Binding-site contacts:
Ligand atom O6 contacts residue ASN371 of chain 1.A at 4.3 Å.
Ligand atom O5 contacts residue THR311 of chain 1.A at 3.1 Å (h-bond).
Ligand atom N2 contacts residue ASN31 of chain 1.A at 2.9 Å (h-bond).
Ligand atom C3 contacts residue ASN31 of chain 1.A at 3.8 Å.
Ligand atom C2 contacts residue ASN31 of chain 1.A at 2.5 Å.
Ligand atom C8 contacts residue THR33 of chain 1.A at 3.3 Å.
Ligand atom C7 contacts residue THR33 of chain 1.A at 4.4 Å.
Ligand atom C4 contacts residue ASN31 of chain 1.A at 4.2 Å.
Ligand atom C5 contacts residue ASN31 of chain 1.A at 3.7 Å.
Ligand atom C6 contacts residue THR311 of chain 1.A at 4.1 Å.
Ligand atom C6 contacts residue LEU374 of chain 1.A at 4.1 Å (hydrophobic).
Ligand atom C5 contacts residue THR311 of chain 1.A at 4.3 Å.
Ligand atom C1 contacts residue ASN31 of chain 1.A at 1.4 Å.
Ligand atom C1 contacts residue THR311 of chain 1.A at 3.5 Å.
Ligand atom O6 contacts residue THR311 of chain 1.A at 3.9 Å.
Ligand atom O6 contacts residue LEU374 of chain 1.A at 3.5 Å.
Ligand atom O7 contacts residue ASN31 of chain 1.A at 3.6 Å (h-bond).
Ligand atom O5 contacts residue ASN31 of chain 1.A at 2.3 Å (h-bond).
Ligand atom C7 contacts residue ASN31 of chain 1.A at 3.5 Å.

Sequence of chain 1.A:
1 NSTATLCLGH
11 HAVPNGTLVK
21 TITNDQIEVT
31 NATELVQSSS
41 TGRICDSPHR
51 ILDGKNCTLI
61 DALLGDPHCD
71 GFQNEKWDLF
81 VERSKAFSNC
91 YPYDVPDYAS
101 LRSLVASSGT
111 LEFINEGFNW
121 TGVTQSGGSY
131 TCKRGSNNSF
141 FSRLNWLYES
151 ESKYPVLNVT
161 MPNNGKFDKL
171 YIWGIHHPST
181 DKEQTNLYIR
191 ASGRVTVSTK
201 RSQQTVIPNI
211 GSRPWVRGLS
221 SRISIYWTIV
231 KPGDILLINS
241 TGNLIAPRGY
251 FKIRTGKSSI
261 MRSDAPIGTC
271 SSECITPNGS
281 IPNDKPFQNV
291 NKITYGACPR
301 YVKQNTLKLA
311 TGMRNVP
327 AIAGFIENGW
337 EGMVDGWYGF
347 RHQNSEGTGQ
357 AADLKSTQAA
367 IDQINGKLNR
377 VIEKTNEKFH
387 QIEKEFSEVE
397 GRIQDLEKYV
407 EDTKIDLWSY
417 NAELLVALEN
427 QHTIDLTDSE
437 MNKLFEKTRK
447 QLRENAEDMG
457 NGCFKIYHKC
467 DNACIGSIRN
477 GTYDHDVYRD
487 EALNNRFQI

A small-molecule ligand and the protein it binds are described below.
Small molecule (SMILES): CC(=O)N[C@H]1[C@H](O[C@H]2[C@H](O)[C@@H](NC(C)=O)CO[C@@H]2CO)O[C@H](CO)[C@@H](O)[C@@H]1O